Sequence of chain 2.A:
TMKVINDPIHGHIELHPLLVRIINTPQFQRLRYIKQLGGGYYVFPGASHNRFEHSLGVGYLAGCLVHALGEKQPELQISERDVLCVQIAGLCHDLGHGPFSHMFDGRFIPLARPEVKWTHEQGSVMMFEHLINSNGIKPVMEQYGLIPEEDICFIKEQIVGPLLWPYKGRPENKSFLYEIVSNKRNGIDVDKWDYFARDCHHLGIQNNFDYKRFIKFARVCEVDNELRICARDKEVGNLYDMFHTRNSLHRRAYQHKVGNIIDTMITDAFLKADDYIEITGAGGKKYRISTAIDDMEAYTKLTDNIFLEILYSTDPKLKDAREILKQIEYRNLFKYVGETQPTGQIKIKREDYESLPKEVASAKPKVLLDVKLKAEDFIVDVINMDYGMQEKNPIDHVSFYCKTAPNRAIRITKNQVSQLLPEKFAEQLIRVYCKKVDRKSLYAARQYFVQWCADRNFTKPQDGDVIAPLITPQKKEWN

Binding-site contacts:
Ligand atom O8 contacts residue ARG345 of chain 2.B at 2.9 Å (salt-bridge).
Ligand atom C1 contacts residue VAL50 of chain 2.B at 3.4 Å (hydrophobic).
Ligand atom N3 contacts residue ARG39 of chain 2.A at 3.0 Å (salt-bridge).
Ligand atom O12 contacts residue MN1 of chain 2.F at 2.3 Å.
Ligand atom C5 contacts residue ARG345 of chain 2.B at 3.3 Å.
Ligand atom O14 contacts residue MN1 of chain 2.F at 2.2 Å.
Ligand atom P1 contacts residue MN1 of chain 2.F at 3.5 Å.
Ligand atom O2 contacts residue DZ41 of chain 2.J at 3.3 Å.
Ligand atom O4 contacts residue ARG345 of chain 2.B at 3.2 Å (salt-bridge).
Ligand atom O6 contacts residue ARG39 of chain 2.A at 2.9 Å (salt-bridge).
Ligand atom O1 contacts residue ASN31 of chain 2.A at 2.7 Å (h-bond).
Ligand atom C10 contacts residue VAL50 of chain 2.B at 3.3 Å (hydrophobic).
Ligand atom C2 contacts residue LYS10 of chain 2.A at 3.5 Å.
Ligand atom C2 contacts residue ARG345 of chain 2.B at 3.5 Å.
Ligand atom O1 contacts residue ARG345 of chain 2.B at 3.5 Å.
Ligand atom O8 contacts residue LYS10 of chain 2.A at 3.0 Å (salt-bridge).
Ligand atom O1 contacts residue LYS10 of chain 2.A at 2.6 Å (salt-bridge).
Ligand atom P3 contacts residue LYS349 of chain 2.B at 3.5 Å.
Ligand atom O2 contacts residue ILE12 of chain 2.A at 3.2 Å.
Ligand atom C10 contacts residue TYR49 of chain 2.B at 3.2 Å (hydrophobic).
Ligand atom O11 contacts residue VAL272 of chain 2.B at 3.5 Å.
Ligand atom C10 contacts residue ILE12 of chain 2.A at 3.4 Å (hydrophobic).
Ligand atom N1 contacts residue ASN31 of chain 2.A at 2.8 Å (h-bond).
Ligand atom O10 contacts residue LYS349 of chain 2.B at 3.3 Å (salt-bridge).
Ligand atom N3 contacts residue TYR49 of chain 2.B at 3.2 Å (h-bond).
Ligand atom O2 contacts residue VAL11 of chain 2.A at 2.4 Å (h-bond).
Ligand atom O14 contacts residue LYS417 of chain 1.A at 2.8 Å (salt-bridge).
Ligand atom O3 contacts residue DZ41 of chain 2.J at 2.6 Å (h-bond).
Ligand atom O6 contacts residue GLN36 of chain 2.A at 3.0 Å (h-bond).
Ligand atom O13 contacts residue LYS417 of chain 1.A at 3.2 Å (salt-bridge).
Ligand atom O13 contacts residue LYS349 of chain 2.B at 2.7 Å (salt-bridge).
Ligand atom O12 contacts residue DZ41 of chain 2.J at 2.9 Å (h-bond).
Ligand atom O14 contacts residue DZ41 of chain 2.J at 3.1 Å (h-bond).
Ligand atom O9 contacts residue MN1 of chain 2.F at 2.2 Å.
Ligand atom P2 contacts residue MN1 of chain 2.F at 3.2 Å.
Ligand atom O9 contacts residue LYS10 of chain 2.A at 3.3 Å.
Ligand atom N4 contacts residue ILE12 of chain 2.A at 3.5 Å.
Ligand atom P3 contacts residue MN1 of chain 2.F at 3.4 Å.
Ligand atom O5 contacts residue ARG345 of chain 2.B at 2.9 Å (salt-bridge).
Ligand atom O9 contacts residue DZ41 of chain 2.J at 3.0 Å (h-bond).

Sequence of chain 2.B:
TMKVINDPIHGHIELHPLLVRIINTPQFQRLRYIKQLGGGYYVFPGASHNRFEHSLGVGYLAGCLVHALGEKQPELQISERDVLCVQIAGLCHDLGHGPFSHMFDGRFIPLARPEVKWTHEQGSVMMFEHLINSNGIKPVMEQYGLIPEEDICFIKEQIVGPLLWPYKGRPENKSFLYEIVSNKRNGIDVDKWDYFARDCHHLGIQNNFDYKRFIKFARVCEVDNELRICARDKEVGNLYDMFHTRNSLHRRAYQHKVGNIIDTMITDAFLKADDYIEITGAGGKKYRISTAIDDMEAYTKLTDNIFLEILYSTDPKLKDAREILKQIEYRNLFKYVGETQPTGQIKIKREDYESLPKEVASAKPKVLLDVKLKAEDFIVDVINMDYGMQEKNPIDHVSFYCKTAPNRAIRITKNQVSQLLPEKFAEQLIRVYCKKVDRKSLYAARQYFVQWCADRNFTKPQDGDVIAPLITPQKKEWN

The small molecule below binds the protein below.
Small molecule (SMILES): O=c1[nH]c(=O)c2ncn([C@@H]3O[C@H](COP(=O)(O)OP(=O)(O)OP(=O)(O)O)[C@@H](O)[C@H]3O)c2[nH]1

Sequence of chain 1.A:
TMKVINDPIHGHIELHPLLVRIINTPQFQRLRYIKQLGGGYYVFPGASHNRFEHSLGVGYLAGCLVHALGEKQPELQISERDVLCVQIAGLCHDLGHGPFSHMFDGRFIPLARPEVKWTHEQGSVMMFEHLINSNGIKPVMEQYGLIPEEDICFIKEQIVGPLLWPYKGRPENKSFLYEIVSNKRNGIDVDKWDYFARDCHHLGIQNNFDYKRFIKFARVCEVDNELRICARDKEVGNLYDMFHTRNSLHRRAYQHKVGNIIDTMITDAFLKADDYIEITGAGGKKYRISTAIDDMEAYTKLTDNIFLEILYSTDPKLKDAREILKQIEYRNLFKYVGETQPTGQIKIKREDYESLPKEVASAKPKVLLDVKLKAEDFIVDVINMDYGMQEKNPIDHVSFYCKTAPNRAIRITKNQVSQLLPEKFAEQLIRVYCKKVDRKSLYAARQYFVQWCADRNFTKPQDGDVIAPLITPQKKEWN